The small molecule below binds the protein below.
Small molecule (SMILES): CC(C)C[C@H](NC(=O)OCc1ccc(F)cc1)C(=O)N[C@@H](C[C@@H]1CCNC1=O)[C@@H](O)S(=O)(=O)O

Sequence of chain 1.B:
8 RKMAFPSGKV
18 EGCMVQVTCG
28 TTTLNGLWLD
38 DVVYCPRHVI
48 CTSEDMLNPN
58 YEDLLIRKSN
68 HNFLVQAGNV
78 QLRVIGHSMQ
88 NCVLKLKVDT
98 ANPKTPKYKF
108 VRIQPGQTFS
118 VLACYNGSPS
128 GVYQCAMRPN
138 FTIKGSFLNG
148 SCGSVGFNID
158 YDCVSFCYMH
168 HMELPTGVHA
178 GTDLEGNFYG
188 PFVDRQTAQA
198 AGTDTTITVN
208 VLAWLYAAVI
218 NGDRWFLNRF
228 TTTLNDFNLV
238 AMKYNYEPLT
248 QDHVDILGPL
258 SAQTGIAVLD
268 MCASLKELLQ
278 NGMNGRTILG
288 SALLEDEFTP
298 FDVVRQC

Binding-site contacts:
Ligand atom C23 contacts residue YLM1 of chain 1.E at 0.0 Å.
Ligand atom N15 contacts residue GLU170 of chain 1.B at 3.0 Å (salt-bridge).
Ligand atom C11 contacts residue CYS149 of chain 1.B at 2.7 Å (hydrophobic).
Ligand atom C12 contacts residue YLM1 of chain 1.E at 0.3 Å.
Ligand atom N10 contacts residue YLM1 of chain 1.E at 0.2 Å (h-bond).
Ligand atom N03 contacts residue GLN193 of chain 1.B at 3.0 Å (h-bond).
Ligand atom N03 contacts residue YLM1 of chain 1.E at 0.1 Å (h-bond).
Ligand atom C19 contacts residue CYS149 of chain 1.B at 1.8 Å (hydrophobic).
Ligand atom C07 contacts residue YLM1 of chain 1.E at 0.1 Å.
Ligand atom C16 contacts residue YLM1 of chain 1.E at 0.2 Å.
Ligand atom O21 contacts residue YLM1 of chain 1.E at 0.1 Å (h-bond).
Ligand atom N15 contacts residue YLM1 of chain 1.E at 0.2 Å (h-bond).
Ligand atom O01 contacts residue GLU170 of chain 1.B at 3.1 Å (salt-bridge).
Ligand atom C26 contacts residue YLM1 of chain 1.E at 0.0 Å.
Ligand atom N10 contacts residue HIS168 of chain 1.B at 2.9 Å (h-bond).
Ligand atom C14 contacts residue YLM1 of chain 1.E at 0.3 Å.
Ligand atom C13 contacts residue YLM1 of chain 1.E at 0.3 Å.
Ligand atom C27 contacts residue YLM1 of chain 1.E at 0.0 Å.
Ligand atom C25 contacts residue YLM1 of chain 1.E at 0.0 Å.
Ligand atom O18 contacts residue YLM1 of chain 1.E at 0.4 Å (h-bond).
Ligand atom C17 contacts residue YLM1 of chain 1.E at 0.2 Å.
Ligand atom C08 contacts residue YLM1 of chain 1.E at 0.0 Å.
Ligand atom N10 contacts residue CYS149 of chain 1.B at 3.0 Å (h-bond).
Ligand atom C04 contacts residue YLM1 of chain 1.E at 0.1 Å.
Ligand atom O20 contacts residue YLM1 of chain 1.E at 1.3 Å.
Ligand atom C11 contacts residue YLM1 of chain 1.E at 0.2 Å.
Ligand atom C02 contacts residue YLM1 of chain 1.E at 0.1 Å.
Ligand atom C29 contacts residue YLM1 of chain 1.E at 0.0 Å.
Ligand atom O20 contacts residue CYS149 of chain 1.B at 2.6 Å (h-bond).
Ligand atom C05 contacts residue YLM1 of chain 1.E at 0.1 Å.
Ligand atom O18 contacts residue HIS167 of chain 1.B at 2.7 Å (h-bond).
Ligand atom C24 contacts residue YLM1 of chain 1.E at 0.0 Å.
Ligand atom O01 contacts residue YLM1 of chain 1.E at 0.1 Å (h-bond).
Ligand atom C06 contacts residue YLM1 of chain 1.E at 0.1 Å.
Ligand atom F28 contacts residue YLM1 of chain 1.E at 0.0 Å.
Ligand atom O22 contacts residue YLM1 of chain 1.E at 0.1 Å (h-bond).
Ligand atom C17 contacts residue ASN146 of chain 1.B at 2.9 Å.
Ligand atom C09 contacts residue YLM1 of chain 1.E at 0.1 Å.
Ligand atom C19 contacts residue YLM1 of chain 1.E at 0.2 Å.
Ligand atom C30 contacts residue YLM1 of chain 1.E at 0.0 Å.